Sequence of chain 26.D:
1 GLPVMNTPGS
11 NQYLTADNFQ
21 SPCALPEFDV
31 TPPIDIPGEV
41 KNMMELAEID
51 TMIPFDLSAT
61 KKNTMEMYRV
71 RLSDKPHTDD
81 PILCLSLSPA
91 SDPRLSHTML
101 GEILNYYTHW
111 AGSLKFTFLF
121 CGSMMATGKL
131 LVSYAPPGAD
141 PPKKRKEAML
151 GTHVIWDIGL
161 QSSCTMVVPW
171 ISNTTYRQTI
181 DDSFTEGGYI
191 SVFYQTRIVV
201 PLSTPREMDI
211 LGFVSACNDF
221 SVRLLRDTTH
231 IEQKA

Binding-site contacts:
Ligand atom C13 contacts residue PHE237 of chain 26.B at 3.7 Å (hydrophobic).
Ligand atom C18 contacts residue PHE237 of chain 26.B at 3.8 Å (hydrophobic).
Ligand atom O24 contacts residue TYR112 of chain 26.B at 3.8 Å.
Ligand atom C27 contacts residue ASP236 of chain 26.B at 3.6 Å.
Ligand atom C23 contacts residue TYR112 of chain 26.B at 3.3 Å (hydrophobic).
Ligand atom C4 contacts residue ALA24 of chain 26.D at 3.5 Å (hydrophobic).
Ligand atom C4 contacts residue TYR159 of chain 26.B at 3.7 Å (hydrophobic).
Ligand atom C7 contacts residue TYR159 of chain 26.B at 3.7 Å (hydrophobic).
Ligand atom C8 contacts residue VAL196 of chain 26.B at 3.7 Å (hydrophobic).
Ligand atom N4 contacts residue LEU240 of chain 26.B at 3.3 Å.
Ligand atom C19 contacts residue PHE237 of chain 26.B at 3.5 Å (hydrophobic).
Ligand atom C10 contacts residue MET132 of chain 26.B at 3.7 Å (hydrophobic).
Ligand atom C5 contacts residue ILE194 of chain 26.B at 3.8 Å (hydrophobic).
Ligand atom C14 contacts residue VAL199 of chain 26.B at 3.8 Å (hydrophobic).
Ligand atom C26 contacts residue THR111 of chain 26.B at 3.6 Å.
Ligand atom O25 contacts residue TYR112 of chain 26.B at 3.4 Å.
Ligand atom C11 contacts residue LEU134 of chain 26.B at 3.8 Å (hydrophobic).
Ligand atom N3 contacts residue LEU240 of chain 26.B at 3.4 Å.
Ligand atom C8 contacts residue TYR159 of chain 26.B at 3.5 Å (hydrophobic).
Ligand atom C20 contacts residue TYR112 of chain 26.B at 3.4 Å (hydrophobic).
Ligand atom C13 contacts residue MET132 of chain 26.B at 3.8 Å (hydrophobic).
Ligand atom C1 contacts residue ILE183 of chain 26.B at 3.5 Å (hydrophobic).
Ligand atom C21 contacts residue PHE237 of chain 26.B at 3.7 Å (hydrophobic).
Ligand atom C21 contacts residue TYR112 of chain 26.B at 3.4 Å (hydrophobic).
Ligand atom C3 contacts residue PRO181 of chain 26.B at 3.7 Å (hydrophobic).
Ligand atom O25 contacts residue THR111 of chain 26.B at 3.4 Å (h-bond).
Ligand atom N6 contacts residue VAL196 of chain 26.B at 3.8 Å.
Ligand atom C3 contacts residue ALA24 of chain 26.D at 3.5 Å (hydrophobic).
Ligand atom C7 contacts residue VAL196 of chain 26.B at 3.5 Å (hydrophobic).
Ligand atom C15 contacts residue MET132 of chain 26.B at 3.6 Å (hydrophobic).
Ligand atom C23 contacts residue PHE237 of chain 26.B at 3.8 Å (hydrophobic).
Ligand atom C12 contacts residue VAL199 of chain 26.B at 3.7 Å (hydrophobic).
Ligand atom C26 contacts residue LYS113 of chain 26.B at 3.7 Å.
Ligand atom C20 contacts residue PHE237 of chain 26.B at 3.4 Å (hydrophobic).
Ligand atom C4 contacts residue ILE194 of chain 26.B at 3.8 Å (hydrophobic).
Ligand atom C1 contacts residue ILE157 of chain 26.B at 3.4 Å (hydrophobic).
Ligand atom C3 contacts residue TYR159 of chain 26.B at 3.7 Å (hydrophobic).
Ligand atom C5 contacts residue TYR159 of chain 26.B at 3.7 Å (hydrophobic).
Ligand atom C14 contacts residue MET132 of chain 26.B at 3.5 Å (hydrophobic).
Ligand atom O16 contacts residue MET132 of chain 26.B at 3.6 Å.

This protein binds this small molecule.
Small molecule (SMILES): CCOC(=O)c1ccc(OCCCCC2CCN(c3ccc(C)nn3)CC2)cc1

Sequence of chain 26.B:
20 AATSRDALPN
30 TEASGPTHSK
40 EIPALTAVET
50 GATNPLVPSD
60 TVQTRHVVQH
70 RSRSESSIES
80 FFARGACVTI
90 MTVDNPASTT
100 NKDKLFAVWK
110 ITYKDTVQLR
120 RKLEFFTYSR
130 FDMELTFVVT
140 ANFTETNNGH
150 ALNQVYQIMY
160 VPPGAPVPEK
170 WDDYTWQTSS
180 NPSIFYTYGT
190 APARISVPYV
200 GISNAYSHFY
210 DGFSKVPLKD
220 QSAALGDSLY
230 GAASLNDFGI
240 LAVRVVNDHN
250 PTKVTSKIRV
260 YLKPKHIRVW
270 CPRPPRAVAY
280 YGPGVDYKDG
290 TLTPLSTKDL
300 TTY